The small molecule below binds the protein below.
Small molecule (SMILES): c1ccc2c(c1)CCN2

Sequence of chain 1.B:
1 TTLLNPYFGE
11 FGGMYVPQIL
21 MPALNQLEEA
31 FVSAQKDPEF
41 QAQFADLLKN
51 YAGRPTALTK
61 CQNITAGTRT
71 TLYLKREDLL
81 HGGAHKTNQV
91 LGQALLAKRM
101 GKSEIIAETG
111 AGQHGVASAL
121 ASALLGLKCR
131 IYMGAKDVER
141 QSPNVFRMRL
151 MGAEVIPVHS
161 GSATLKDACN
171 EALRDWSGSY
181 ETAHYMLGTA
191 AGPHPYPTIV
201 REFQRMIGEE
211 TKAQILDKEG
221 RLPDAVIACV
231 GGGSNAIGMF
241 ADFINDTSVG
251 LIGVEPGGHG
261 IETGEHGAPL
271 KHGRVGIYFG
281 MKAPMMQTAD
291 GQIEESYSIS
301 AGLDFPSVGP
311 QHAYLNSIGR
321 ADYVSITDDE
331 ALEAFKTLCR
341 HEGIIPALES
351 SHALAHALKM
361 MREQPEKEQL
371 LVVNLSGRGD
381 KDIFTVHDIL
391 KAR

Binding-site contacts:
Ligand atom C7A contacts residue MH61 of chain 1.I at 2.4 Å.
Ligand atom C5 contacts residue PHE305 of chain 1.B at 3.7 Å (hydrophobic).
Ligand atom C6 contacts residue GLY231 of chain 1.B at 3.7 Å.
Ligand atom C7A contacts residue LYS86 of chain 1.B at 3.8 Å.
Ligand atom C3 contacts residue GLY188 of chain 1.B at 3.8 Å.
Ligand atom C2 contacts residue LYS86 of chain 1.B at 3.6 Å.
Ligand atom C7A contacts residue THR189 of chain 1.B at 3.9 Å.
Ligand atom C7 contacts residue GLY232 of chain 1.B at 3.8 Å.
Ligand atom N1 contacts residue LEU165 of chain 1.B at 4.3 Å.
Ligand atom C6 contacts residue MH61 of chain 1.I at 4.3 Å.
Ligand atom C7 contacts residue PLP1 of chain 1.H at 4.0 Å.
Ligand atom C6 contacts residue LEU165 of chain 1.B at 3.5 Å (hydrophobic).
Ligand atom C4 contacts residue THR189 of chain 1.B at 3.4 Å.
Ligand atom C4A contacts residue THR189 of chain 1.B at 3.8 Å.
Ligand atom C2 contacts residue GLY188 of chain 1.B at 4.0 Å.
Ligand atom C3 contacts residue MH61 of chain 1.I at 3.5 Å.
Ligand atom C2 contacts residue HIS114 of chain 1.B at 3.7 Å.
Ligand atom C7 contacts residue LYS86 of chain 1.B at 4.3 Å.
Ligand atom C4 contacts residue LEU165 of chain 1.B at 3.8 Å (hydrophobic).
Ligand atom C7 contacts residue LEU165 of chain 1.B at 3.5 Å (hydrophobic).
Ligand atom C5 contacts residue LEU165 of chain 1.B at 3.8 Å (hydrophobic).
Ligand atom C3 contacts residue LEU165 of chain 1.B at 3.9 Å (hydrophobic).
Ligand atom C7A contacts residue LEU165 of chain 1.B at 3.7 Å (hydrophobic).
Ligand atom C4A contacts residue LEU165 of chain 1.B at 3.7 Å (hydrophobic).
Ligand atom N1 contacts residue PLP1 of chain 1.H at 3.6 Å.
Ligand atom C7 contacts residue MH61 of chain 1.I at 3.1 Å.
Ligand atom C7 contacts residue THR189 of chain 1.B at 4.0 Å.
Ligand atom C7 contacts residue GLY302 of chain 1.B at 3.7 Å.
Ligand atom C2 contacts residue MH61 of chain 1.I at 2.5 Å.
Ligand atom C4A contacts residue MH61 of chain 1.I at 3.3 Å.
Ligand atom C4 contacts residue CYS169 of chain 1.B at 4.1 Å (hydrophobic).
Ligand atom C6 contacts residue GLY232 of chain 1.B at 3.5 Å.
Ligand atom C7 contacts residue GLY231 of chain 1.B at 4.0 Å.
Ligand atom C3 contacts residue GLU108 of chain 1.B at 3.8 Å.
Ligand atom N1 contacts residue MH61 of chain 1.I at 1.5 Å.
Ligand atom C6 contacts residue PHE305 of chain 1.B at 3.9 Å (hydrophobic).
Ligand atom N1 contacts residue LYS86 of chain 1.B at 3.1 Å (salt-bridge).
Ligand atom C6 contacts residue THR189 of chain 1.B at 3.9 Å.
Ligand atom C5 contacts residue THR189 of chain 1.B at 3.4 Å.
Ligand atom C2 contacts residue GLU108 of chain 1.B at 4.3 Å.